The small molecule below binds the protein below.
Small molecule (SMILES): CC(=O)N[C@@H]1[C@@H](O)[C@H](O)[C@@H](CO)O[C@H]1O

Binding-site contacts:
Ligand atom C7 contacts residue ASN169 of chain 1.M at 3.5 Å.
Ligand atom O7 contacts residue ASN169 of chain 1.M at 3.7 Å.
Ligand atom C8 contacts residue ASN240 of chain 1.M at 4.2 Å.
Ligand atom C3 contacts residue ASN240 of chain 1.M at 3.7 Å.
Ligand atom C8 contacts residue SER221 of chain 1.O at 3.5 Å.
Ligand atom C8 contacts residue ALA242 of chain 1.M at 3.6 Å (hydrophobic).
Ligand atom C1 contacts residue ASN169 of chain 1.M at 1.5 Å.
Ligand atom C5 contacts residue ASN240 of chain 1.M at 3.1 Å.
Ligand atom C2 contacts residue ASN240 of chain 1.M at 3.9 Å.
Ligand atom N2 contacts residue ASN240 of chain 1.M at 3.2 Å (h-bond).
Ligand atom C4 contacts residue ASN169 of chain 1.M at 4.2 Å.
Ligand atom C7 contacts residue ASN240 of chain 1.M at 4.2 Å.
Ligand atom N2 contacts residue ASN169 of chain 1.M at 3.0 Å (h-bond).
Ligand atom C4 contacts residue ASN240 of chain 1.M at 3.7 Å.
Ligand atom O4 contacts residue ASN240 of chain 1.M at 3.6 Å.
Ligand atom C2 contacts residue ASN169 of chain 1.M at 2.5 Å.
Ligand atom C8 contacts residue ASP241 of chain 1.M at 3.9 Å.
Ligand atom O5 contacts residue ASN169 of chain 1.M at 2.3 Å (h-bond).
Ligand atom O7 contacts residue ALA242 of chain 1.M at 4.3 Å.
Ligand atom C7 contacts residue ALA242 of chain 1.M at 4.0 Å (hydrophobic).
Ligand atom O5 contacts residue ASN240 of chain 1.M at 3.7 Å.
Ligand atom C3 contacts residue ASN169 of chain 1.M at 3.8 Å.
Ligand atom C5 contacts residue ASN169 of chain 1.M at 3.7 Å.
Ligand atom C1 contacts residue ASN240 of chain 1.M at 3.7 Å.
Ligand atom C6 contacts residue ASN240 of chain 1.M at 4.2 Å.

Sequence of chain 1.O:
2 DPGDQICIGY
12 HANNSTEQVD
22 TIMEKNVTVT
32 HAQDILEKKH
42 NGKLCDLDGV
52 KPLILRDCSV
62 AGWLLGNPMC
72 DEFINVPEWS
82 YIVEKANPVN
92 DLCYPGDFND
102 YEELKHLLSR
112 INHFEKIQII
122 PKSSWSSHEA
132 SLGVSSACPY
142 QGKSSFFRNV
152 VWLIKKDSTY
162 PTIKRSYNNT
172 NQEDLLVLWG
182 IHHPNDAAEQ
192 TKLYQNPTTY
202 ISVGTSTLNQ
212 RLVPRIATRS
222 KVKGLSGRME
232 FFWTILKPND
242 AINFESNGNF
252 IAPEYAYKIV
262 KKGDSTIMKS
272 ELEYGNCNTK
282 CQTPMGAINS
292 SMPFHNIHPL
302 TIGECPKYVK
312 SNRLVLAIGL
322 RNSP

Sequence of chain 1.M:
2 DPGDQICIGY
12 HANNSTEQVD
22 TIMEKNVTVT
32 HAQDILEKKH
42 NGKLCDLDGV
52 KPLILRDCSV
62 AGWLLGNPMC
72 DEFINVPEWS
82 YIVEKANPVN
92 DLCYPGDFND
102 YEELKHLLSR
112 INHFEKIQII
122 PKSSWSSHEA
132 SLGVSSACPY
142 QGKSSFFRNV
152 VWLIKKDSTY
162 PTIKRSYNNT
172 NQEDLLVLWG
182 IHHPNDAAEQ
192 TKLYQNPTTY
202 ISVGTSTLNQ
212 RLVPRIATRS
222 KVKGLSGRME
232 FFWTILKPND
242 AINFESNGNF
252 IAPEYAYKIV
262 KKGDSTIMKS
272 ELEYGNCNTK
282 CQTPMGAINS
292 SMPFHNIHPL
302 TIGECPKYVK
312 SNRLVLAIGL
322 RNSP